Binding-site contacts:
Ligand atom C14 contacts residue MET267 of chain 1.A at 3.6 Å (hydrophobic).
Ligand atom C27 contacts residue GLU275 of chain 1.A at 3.4 Å.
Ligand atom C22 contacts residue TYR247 of chain 1.A at 3.3 Å (hydrophobic).
Ligand atom C26 contacts residue MET267 of chain 1.A at 3.7 Å (hydrophobic).
Ligand atom C7 contacts residue GLY279 of chain 1.A at 3.3 Å.
Ligand atom C23 contacts residue MET267 of chain 1.A at 3.7 Å (hydrophobic).
Ligand atom N2 contacts residue TYR247 of chain 1.A at 2.8 Å (h-bond).
Ligand atom N5 contacts residue PHE283 of chain 1.A at 3.6 Å.
Ligand atom N2 contacts residue MET267 of chain 1.A at 3.5 Å.
Ligand atom C25 contacts residue HIS79 of chain 1.A at 3.8 Å.
Ligand atom C29 contacts residue PRO266 of chain 1.A at 3.8 Å (hydrophobic).
Ligand atom C8 contacts residue MET267 of chain 1.A at 3.4 Å (hydrophobic).
Ligand atom N16 contacts residue PHE283 of chain 1.A at 3.7 Å.
Ligand atom C1 contacts residue PHE283 of chain 1.A at 3.6 Å (hydrophobic).
Ligand atom O6 contacts residue MET267 of chain 1.A at 3.5 Å.
Ligand atom C7 contacts residue TYR247 of chain 1.A at 3.7 Å (hydrophobic).
Ligand atom C10 contacts residue GLN280 of chain 1.A at 3.8 Å.
Ligand atom C22 contacts residue MET267 of chain 1.A at 3.8 Å (hydrophobic).
Ligand atom C19 contacts residue MET267 of chain 1.A at 3.5 Å (hydrophobic).
Ligand atom C11 contacts residue PHE283 of chain 1.A at 3.6 Å (hydrophobic).
Ligand atom C18 contacts residue TYR247 of chain 1.A at 3.2 Å (hydrophobic).
Ligand atom C18 contacts residue GLN280 of chain 1.A at 3.2 Å.
Ligand atom C14 contacts residue GLY279 of chain 1.A at 3.4 Å.
Ligand atom C17 contacts residue GLY279 of chain 1.A at 3.7 Å.
Ligand atom N9 contacts residue TYR78 of chain 1.A at 3.8 Å.
Ligand atom C3 contacts residue GLY279 of chain 1.A at 3.3 Å.
Ligand atom C17 contacts residue PHE283 of chain 1.A at 3.3 Å (hydrophobic).
Ligand atom N2 contacts residue GLY279 of chain 1.A at 3.5 Å (h-bond).
Ligand atom C25 contacts residue PHE250 of chain 1.A at 3.6 Å (hydrophobic).
Ligand atom C8 contacts residue GLY279 of chain 1.A at 3.5 Å.
Ligand atom O15 contacts residue GLN280 of chain 1.A at 2.9 Å (h-bond).
Ligand atom N16 contacts residue PHE250 of chain 1.A at 3.7 Å.
Ligand atom C26 contacts residue PRO266 of chain 1.A at 3.7 Å (hydrophobic).
Ligand atom C26 contacts residue GLU275 of chain 1.A at 3.8 Å.
Ligand atom C17 contacts residue GLN280 of chain 1.A at 3.7 Å.
Ligand atom C27 contacts residue VAL276 of chain 1.A at 3.4 Å (hydrophobic).
Ligand atom C3 contacts residue MET267 of chain 1.A at 3.4 Å (hydrophobic).
Ligand atom C29 contacts residue GLU275 of chain 1.A at 3.2 Å.
Ligand atom C29 contacts residue LYS272 of chain 1.A at 3.8 Å.
Ligand atom O6 contacts residue GLY279 of chain 1.A at 3.8 Å.

Sequence of chain 1.A:
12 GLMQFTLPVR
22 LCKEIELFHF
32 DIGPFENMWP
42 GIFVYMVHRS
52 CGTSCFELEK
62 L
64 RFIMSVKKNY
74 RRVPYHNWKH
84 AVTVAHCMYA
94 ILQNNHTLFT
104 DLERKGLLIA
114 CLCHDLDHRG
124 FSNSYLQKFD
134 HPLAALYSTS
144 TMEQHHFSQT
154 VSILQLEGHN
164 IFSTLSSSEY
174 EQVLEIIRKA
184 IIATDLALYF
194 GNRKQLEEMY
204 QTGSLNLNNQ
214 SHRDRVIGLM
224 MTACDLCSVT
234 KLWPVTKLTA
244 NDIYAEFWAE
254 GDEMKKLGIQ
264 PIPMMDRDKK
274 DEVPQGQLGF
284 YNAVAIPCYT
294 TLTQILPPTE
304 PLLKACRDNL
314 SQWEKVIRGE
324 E

A protein and the small-molecule ligand that binds it are described below.
Small molecule (SMILES): Cc1oc(-c2ccccc2)nc1CCNC(=O)Nc1ccnn1-c1ccccc1